Binding-site contacts:
Ligand atom C17 contacts residue SER146 of chain 1.B at 3.5 Å.
Ligand atom N2 contacts residue GLN98 of chain 1.B at 2.8 Å (h-bond).
Ligand atom C15 contacts residue LYS51 of chain 1.B at 3.9 Å.
Ligand atom C14 contacts residue MET95 of chain 1.B at 3.8 Å (hydrophobic).
Ligand atom C15 contacts residue LEU163 of chain 1.B at 3.6 Å (hydrophobic).
Ligand atom C13 contacts residue LEU163 of chain 1.B at 3.9 Å (hydrophobic).
Ligand atom C14 contacts residue CYS79 of chain 1.B at 3.9 Å (hydrophobic).
Ligand atom C4 contacts residue SER146 of chain 1.B at 3.8 Å.
Ligand atom C18 contacts residue ASN101 of chain 1.B at 3.6 Å.
Ligand atom C11 contacts residue ILE36 of chain 1.B at 4.0 Å (hydrophobic).
Ligand atom C2 contacts residue ALA103 of chain 1.B at 4.0 Å (hydrophobic).
Ligand atom N1 contacts residue CYS79 of chain 1.B at 3.7 Å.
Ligand atom C13 contacts residue GLN98 of chain 1.B at 3.8 Å.
Ligand atom C18 contacts residue SER146 of chain 1.B at 3.6 Å.
Ligand atom O1 contacts residue ASP104 of chain 1.B at 4.0 Å.
Ligand atom C11 contacts residue LEU163 of chain 1.B at 3.9 Å (hydrophobic).
Ligand atom N contacts residue LEU163 of chain 1.B at 3.6 Å.
Ligand atom C7 contacts residue ASN101 of chain 1.B at 3.2 Å.
Ligand atom C16 contacts residue LEU97 of chain 1.B at 3.9 Å (hydrophobic).
Ligand atom C14 contacts residue LEU163 of chain 1.B at 3.7 Å (hydrophobic).
Ligand atom C14 contacts residue GLN96 of chain 1.B at 3.9 Å.
Ligand atom C16 contacts residue GLN98 of chain 1.B at 3.7 Å.
Ligand atom N contacts residue ILE36 of chain 1.B at 3.9 Å.
Ligand atom C3 contacts residue ASN101 of chain 1.B at 3.5 Å.
Ligand atom N1 contacts residue GLN96 of chain 1.B at 3.0 Å (h-bond).
Ligand atom C15 contacts residue ILE36 of chain 1.B at 3.7 Å (hydrophobic).
Ligand atom N2 contacts residue LEU97 of chain 1.B at 3.6 Å.
Ligand atom C12 contacts residue ILE36 of chain 1.B at 3.8 Å (hydrophobic).
Ligand atom C14 contacts residue ALA49 of chain 1.B at 3.9 Å (hydrophobic).
Ligand atom C3 contacts residue ASP104 of chain 1.B at 3.5 Å.
Ligand atom O contacts residue SER146 of chain 1.B at 4.0 Å.
Ligand atom C12 contacts residue LEU163 of chain 1.B at 4.0 Å (hydrophobic).
Ligand atom O1 contacts residue ASN101 of chain 1.B at 3.1 Å (h-bond).
Ligand atom C8 contacts residue ASN101 of chain 1.B at 3.7 Å.
Ligand atom C2 contacts residue SER146 of chain 1.B at 3.7 Å.
Ligand atom C8 contacts residue ILE28 of chain 1.B at 3.5 Å (hydrophobic).
Ligand atom N1 contacts residue ALA49 of chain 1.B at 3.7 Å.
Ligand atom C2 contacts residue ASP104 of chain 1.B at 4.0 Å.
Ligand atom C1 contacts residue SER146 of chain 1.B at 3.6 Å.
Ligand atom C6 contacts residue ASN101 of chain 1.B at 3.7 Å.

Sequence of chain 1.B:
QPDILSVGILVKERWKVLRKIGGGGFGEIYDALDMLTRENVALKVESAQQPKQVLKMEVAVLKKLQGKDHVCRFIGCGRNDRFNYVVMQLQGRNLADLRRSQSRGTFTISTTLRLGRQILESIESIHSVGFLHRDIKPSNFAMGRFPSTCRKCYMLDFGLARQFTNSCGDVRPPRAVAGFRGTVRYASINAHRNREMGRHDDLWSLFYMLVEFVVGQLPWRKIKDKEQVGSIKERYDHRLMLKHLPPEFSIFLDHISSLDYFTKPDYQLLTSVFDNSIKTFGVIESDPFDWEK

The small molecule below binds the protein below.
Small molecule (SMILES): COc1ccc(Oc2ccc(Nc3ncnc4[nH]ccc34)cc2)cc1